Sequence of chain 1.D:
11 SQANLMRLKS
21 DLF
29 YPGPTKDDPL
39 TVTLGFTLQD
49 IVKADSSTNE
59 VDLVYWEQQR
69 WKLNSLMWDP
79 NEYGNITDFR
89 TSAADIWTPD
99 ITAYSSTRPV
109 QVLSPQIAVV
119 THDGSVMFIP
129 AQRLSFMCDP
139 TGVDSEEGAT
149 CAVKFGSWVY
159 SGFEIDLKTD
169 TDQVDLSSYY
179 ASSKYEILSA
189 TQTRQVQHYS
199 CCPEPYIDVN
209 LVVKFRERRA

Binding-site contacts:
Ligand atom C5 contacts residue TRP156 of chain 1.D at 3.2 Å (hydrophobic).
Ligand atom C5 contacts residue ILE127 of chain 1.C at 3.8 Å (hydrophobic).
Ligand atom C11 contacts residue TYR102 of chain 1.D at 4.1 Å (hydrophobic).
Ligand atom C2 contacts residue MET125 of chain 1.C at 3.8 Å (hydrophobic).
Ligand atom C2 contacts residue VAL117 of chain 1.C at 4.0 Å (hydrophobic).
Ligand atom C6 contacts residue ILE127 of chain 1.C at 4.1 Å (hydrophobic).
Ligand atom C9 contacts residue TYR102 of chain 1.D at 3.4 Å (hydrophobic).
Ligand atom C1 contacts residue TRP156 of chain 1.D at 4.1 Å (hydrophobic).
Ligand atom C12 contacts residue TRP64 of chain 1.C at 3.6 Å (hydrophobic).
Ligand atom C6 contacts residue CYS199 of chain 1.D at 4.1 Å (hydrophobic).
Ligand atom C10 contacts residue ILE127 of chain 1.C at 3.7 Å (hydrophobic).
Ligand atom N1 contacts residue TYR102 of chain 1.D at 4.1 Å.
Ligand atom C14 contacts residue TYR197 of chain 1.D at 3.3 Å (hydrophobic).
Ligand atom C4 contacts residue ILE127 of chain 1.C at 3.5 Å (hydrophobic).
Ligand atom C6 contacts residue TYR204 of chain 1.D at 3.4 Å (hydrophobic).
Ligand atom C7 contacts residue ILE127 of chain 1.C at 4.3 Å (hydrophobic).
Ligand atom N2 contacts residue ILE127 of chain 1.C at 3.7 Å.
Ligand atom C6 contacts residue CYS200 of chain 1.D at 4.3 Å (hydrophobic).
Ligand atom N2 contacts residue VAL157 of chain 1.D at 3.8 Å.
Ligand atom C13 contacts residue TRP156 of chain 1.D at 3.9 Å (hydrophobic).
Ligand atom C1 contacts residue ILE127 of chain 1.C at 4.3 Å (hydrophobic).
Ligand atom C11 contacts residue TRP64 of chain 1.C at 3.5 Å (hydrophobic).
Ligand atom C12 contacts residue TYR197 of chain 1.D at 4.1 Å (hydrophobic).
Ligand atom C14 contacts residue CYS199 of chain 1.D at 4.2 Å (hydrophobic).
Ligand atom C2 contacts residue VAL157 of chain 1.D at 4.0 Å (hydrophobic).
Ligand atom C11 contacts residue TRP156 of chain 1.D at 3.7 Å (hydrophobic).
Ligand atom C2 contacts residue ILE127 of chain 1.C at 4.2 Å (hydrophobic).
Ligand atom C1 contacts residue TYR204 of chain 1.D at 3.4 Å (hydrophobic).
Ligand atom C1 contacts residue MET125 of chain 1.C at 3.4 Å (hydrophobic).
Ligand atom C10 contacts residue CYS199 of chain 1.D at 3.5 Å (hydrophobic).
Ligand atom C4 contacts residue TRP156 of chain 1.D at 3.5 Å (hydrophobic).
Ligand atom C13 contacts residue TYR197 of chain 1.D at 4.2 Å (hydrophobic).
Ligand atom C6 contacts residue MET125 of chain 1.C at 4.2 Å (hydrophobic).
Ligand atom N1 contacts residue TRP156 of chain 1.D at 2.9 Å (h-bond).
Ligand atom C13 contacts residue TYR204 of chain 1.D at 3.6 Å (hydrophobic).
Ligand atom C9 contacts residue TRP156 of chain 1.D at 3.6 Å (hydrophobic).
Ligand atom C7 contacts residue TRP156 of chain 1.D at 3.4 Å (hydrophobic).
Ligand atom C12 contacts residue CYS199 of chain 1.D at 4.2 Å (hydrophobic).
Ligand atom C6 contacts residue TRP156 of chain 1.D at 3.6 Å (hydrophobic).
Ligand atom N2 contacts residue TRP156 of chain 1.D at 4.1 Å.

Sequence of chain 1.C:
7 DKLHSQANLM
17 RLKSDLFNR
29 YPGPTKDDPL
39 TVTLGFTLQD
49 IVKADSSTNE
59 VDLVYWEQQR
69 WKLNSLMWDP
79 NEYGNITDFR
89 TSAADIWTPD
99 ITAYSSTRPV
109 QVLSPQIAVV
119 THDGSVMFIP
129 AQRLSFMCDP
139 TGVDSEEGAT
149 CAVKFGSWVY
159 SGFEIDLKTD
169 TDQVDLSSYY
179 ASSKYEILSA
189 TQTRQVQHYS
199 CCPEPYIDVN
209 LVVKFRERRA

This small molecule binds to this protein.
Small molecule (SMILES): c1cncc([C@H]2CC3CCN2CC3)c1